Sequence of chain 1.Q:
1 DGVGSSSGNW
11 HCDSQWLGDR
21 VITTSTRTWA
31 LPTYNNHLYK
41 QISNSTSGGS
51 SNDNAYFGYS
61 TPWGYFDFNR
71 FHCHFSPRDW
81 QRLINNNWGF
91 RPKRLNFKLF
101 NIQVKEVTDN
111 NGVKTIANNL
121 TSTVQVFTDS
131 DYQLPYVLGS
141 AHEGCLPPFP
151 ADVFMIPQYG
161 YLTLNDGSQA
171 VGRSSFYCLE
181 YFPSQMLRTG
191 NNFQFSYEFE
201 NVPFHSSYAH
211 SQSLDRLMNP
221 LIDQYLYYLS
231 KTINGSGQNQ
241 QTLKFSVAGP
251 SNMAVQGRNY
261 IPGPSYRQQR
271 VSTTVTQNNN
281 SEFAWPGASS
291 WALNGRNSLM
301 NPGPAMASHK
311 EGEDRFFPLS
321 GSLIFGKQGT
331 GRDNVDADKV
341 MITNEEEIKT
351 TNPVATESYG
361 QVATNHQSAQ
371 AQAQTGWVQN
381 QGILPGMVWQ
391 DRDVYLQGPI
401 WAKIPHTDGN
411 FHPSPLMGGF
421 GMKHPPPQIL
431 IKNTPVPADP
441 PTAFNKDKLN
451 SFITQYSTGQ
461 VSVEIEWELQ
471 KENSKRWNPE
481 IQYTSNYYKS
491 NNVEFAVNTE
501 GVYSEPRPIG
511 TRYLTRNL

The protein below binds the small molecule below.
Small molecule (SMILES): OC[C@H]1O[C@@H](O)[C@H](O)[C@@H](O)[C@H]1O

Binding-site contacts:
Ligand atom O1 contacts residue TRP285 of chain 1.F at 3.6 Å.
Ligand atom C1 contacts residue ASN252 of chain 1.Q at 4.0 Å.
Ligand atom O1 contacts residue ASN252 of chain 1.Q at 3.2 Å (h-bond).
Ligand atom O6 contacts residue TRP285 of chain 1.F at 3.6 Å (h-bond).
Ligand atom C4 contacts residue TRP285 of chain 1.F at 2.8 Å (hydrophobic).
Ligand atom O2 contacts residue TRP285 of chain 1.F at 4.3 Å.
Ligand atom C6 contacts residue ASP53 of chain 1.F at 3.6 Å.
Ligand atom O1 contacts residue ALA254 of chain 1.Q at 3.8 Å.
Ligand atom C2 contacts residue TRP285 of chain 1.F at 3.4 Å (hydrophobic).
Ligand atom O2 contacts residue ASN252 of chain 1.Q at 3.3 Å (h-bond).
Ligand atom C6 contacts residue TRP285 of chain 1.F at 3.2 Å (hydrophobic).
Ligand atom C1 contacts residue TRP285 of chain 1.F at 3.9 Å (hydrophobic).
Ligand atom O2 contacts residue VAL255 of chain 1.Q at 4.4 Å.
Ligand atom C3 contacts residue TRP285 of chain 1.F at 3.5 Å (hydrophobic).
Ligand atom O5 contacts residue TRP285 of chain 1.F at 3.2 Å.
Ligand atom O5 contacts residue ASP53 of chain 1.F at 4.1 Å.
Ligand atom O4 contacts residue TRP285 of chain 1.F at 1.4 Å.
Ligand atom C2 contacts residue ASN252 of chain 1.Q at 4.2 Å.
Ligand atom C5 contacts residue TRP285 of chain 1.F at 3.4 Å (hydrophobic).
Ligand atom O3 contacts residue TRP285 of chain 1.F at 3.2 Å.
Ligand atom O1 contacts residue VAL255 of chain 1.Q at 3.3 Å.

Sequence of chain 1.F:
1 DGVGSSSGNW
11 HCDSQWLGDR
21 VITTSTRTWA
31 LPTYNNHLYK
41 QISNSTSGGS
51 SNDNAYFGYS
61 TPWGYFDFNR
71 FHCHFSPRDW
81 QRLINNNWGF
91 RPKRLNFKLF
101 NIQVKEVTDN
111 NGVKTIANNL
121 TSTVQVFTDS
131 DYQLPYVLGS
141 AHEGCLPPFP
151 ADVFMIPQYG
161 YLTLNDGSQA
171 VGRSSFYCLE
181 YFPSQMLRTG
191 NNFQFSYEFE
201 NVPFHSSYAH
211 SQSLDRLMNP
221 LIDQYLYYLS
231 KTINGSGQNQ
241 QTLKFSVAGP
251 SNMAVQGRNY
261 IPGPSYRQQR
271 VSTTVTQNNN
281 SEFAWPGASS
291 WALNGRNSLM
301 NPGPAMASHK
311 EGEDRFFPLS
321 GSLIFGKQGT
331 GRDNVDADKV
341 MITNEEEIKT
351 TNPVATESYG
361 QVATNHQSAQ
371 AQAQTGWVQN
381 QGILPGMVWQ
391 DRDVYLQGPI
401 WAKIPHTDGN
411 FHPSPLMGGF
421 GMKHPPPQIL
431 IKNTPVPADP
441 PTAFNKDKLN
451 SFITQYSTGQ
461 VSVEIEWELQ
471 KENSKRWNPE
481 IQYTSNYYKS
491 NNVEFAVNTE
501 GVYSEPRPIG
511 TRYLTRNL